Binding-site contacts:
Ligand atom C16 contacts residue TYR68 of chain 1.A at 4.2 Å (hydrophobic).
Ligand atom C15 contacts residue SER132 of chain 1.A at 3.5 Å.
Ligand atom C19 contacts residue LEU275 of chain 1.A at 4.0 Å (hydrophobic).
Ligand atom C14 contacts residue TYR68 of chain 1.A at 3.8 Å (hydrophobic).
Ligand atom C17 contacts residue ARG142 of chain 1.A at 3.6 Å.
Ligand atom C5 contacts residue FMN1 of chain 1.C at 3.5 Å.
Ligand atom C9 contacts residue GLN241 of chain 1.A at 3.9 Å.
Ligand atom C6 contacts residue THR26 of chain 1.A at 3.5 Å.
Ligand atom O1 contacts residue HIS184 of chain 1.A at 2.7 Å (h-bond).
Ligand atom C9 contacts residue TYR186 of chain 1.A at 4.0 Å (hydrophobic).
Ligand atom C16 contacts residue SER132 of chain 1.A at 3.3 Å.
Ligand atom C5 contacts residue TYR186 of chain 1.A at 3.9 Å (hydrophobic).
Ligand atom C19 contacts residue TYR351 of chain 1.A at 3.5 Å (hydrophobic).
Ligand atom C7 contacts residue TYR68 of chain 1.A at 3.9 Å (hydrophobic).
Ligand atom O1 contacts residue TYR186 of chain 1.A at 3.1 Å.
Ligand atom O2 contacts residue ARG130 of chain 1.A at 3.9 Å.
Ligand atom C3 contacts residue HIS184 of chain 1.A at 3.1 Å.
Ligand atom C15 contacts residue TYR351 of chain 1.A at 3.8 Å (hydrophobic).
Ligand atom C3 contacts residue TYR186 of chain 1.A at 3.5 Å (hydrophobic).
Ligand atom C12 contacts residue GLN241 of chain 1.A at 3.1 Å.
Ligand atom O1 contacts residue HIS181 of chain 1.A at 2.7 Å (h-bond).
Ligand atom C3 contacts residue HIS181 of chain 1.A at 3.9 Å.
Ligand atom O2 contacts residue ARG142 of chain 1.A at 2.7 Å (salt-bridge).
Ligand atom C6 contacts residue TYR351 of chain 1.A at 3.9 Å (hydrophobic).
Ligand atom C16 contacts residue ARG142 of chain 1.A at 3.5 Å.
Ligand atom C4 contacts residue FMN1 of chain 1.C at 3.1 Å.
Ligand atom C7 contacts residue TYR351 of chain 1.A at 3.6 Å (hydrophobic).
Ligand atom C4 contacts residue TYR186 of chain 1.A at 3.6 Å (hydrophobic).
Ligand atom C14 contacts residue TYR351 of chain 1.A at 3.9 Å (hydrophobic).
Ligand atom C8 contacts residue TYR351 of chain 1.A at 3.2 Å (hydrophobic).
Ligand atom C18 contacts residue TYR351 of chain 1.A at 3.5 Å (hydrophobic).
Ligand atom C15 contacts residue TYR68 of chain 1.A at 3.7 Å (hydrophobic).
Ligand atom C2 contacts residue HIS184 of chain 1.A at 2.9 Å.
Ligand atom C6 contacts residue FMN1 of chain 1.C at 3.3 Å.
Ligand atom C2 contacts residue TYR186 of chain 1.A at 4.0 Å (hydrophobic).
Ligand atom C1 contacts residue HIS184 of chain 1.A at 4.1 Å.
Ligand atom C19 contacts residue FMN1 of chain 1.C at 3.5 Å.
Ligand atom C3 contacts residue FMN1 of chain 1.C at 3.6 Å.
Ligand atom O1 contacts residue FMN1 of chain 1.C at 3.1 Å.
Ligand atom C11 contacts residue GLN241 of chain 1.A at 3.5 Å.

Sequence of chain 1.A:
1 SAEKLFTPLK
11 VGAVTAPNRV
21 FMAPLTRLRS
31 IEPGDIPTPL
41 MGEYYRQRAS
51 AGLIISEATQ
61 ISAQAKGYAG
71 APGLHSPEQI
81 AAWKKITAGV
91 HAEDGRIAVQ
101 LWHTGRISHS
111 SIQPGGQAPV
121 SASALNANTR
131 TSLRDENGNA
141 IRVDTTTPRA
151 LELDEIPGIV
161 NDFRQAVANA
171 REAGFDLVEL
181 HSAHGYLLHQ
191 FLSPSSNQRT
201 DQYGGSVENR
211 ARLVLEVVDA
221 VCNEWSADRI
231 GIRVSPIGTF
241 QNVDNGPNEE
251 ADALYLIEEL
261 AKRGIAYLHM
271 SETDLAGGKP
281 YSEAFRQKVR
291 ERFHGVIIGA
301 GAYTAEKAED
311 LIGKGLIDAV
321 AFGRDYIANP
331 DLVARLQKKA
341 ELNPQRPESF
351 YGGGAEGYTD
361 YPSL

The small molecule below binds the protein below.
Small molecule (SMILES): C[C@]12C=CC(=O)C=C1CC[C@@H]1[C@@H]2CC[C@]2(C)C(=O)CC[C@@H]12